The small molecule below binds the protein below.
Small molecule (SMILES): CC(=O)N[C@@H]1[C@@H](O)[C@H](O)[C@@H](CO)O[C@H]1O

Binding-site contacts:
Ligand atom C6 contacts residue ASN211 of chain 1.A at 4.3 Å.
Ligand atom C7 contacts residue ASN211 of chain 1.A at 3.5 Å.
Ligand atom O7 contacts residue ASP200 of chain 1.A at 4.2 Å.
Ligand atom C1 contacts residue ASN211 of chain 1.A at 1.4 Å.
Ligand atom C8 contacts residue LYS201 of chain 1.A at 4.1 Å.
Ligand atom O7 contacts residue ASN211 of chain 1.A at 3.8 Å.
Ligand atom N2 contacts residue ASN211 of chain 1.A at 2.9 Å (h-bond).
Ligand atom C7 contacts residue LYS201 of chain 1.A at 4.1 Å.
Ligand atom O5 contacts residue ASN211 of chain 1.A at 2.4 Å (h-bond).
Ligand atom C8 contacts residue ASP200 of chain 1.A at 3.1 Å.
Ligand atom C7 contacts residue ASP200 of chain 1.A at 4.1 Å.
Ligand atom O7 contacts residue LYS199 of chain 1.A at 4.2 Å.
Ligand atom C3 contacts residue ASN211 of chain 1.A at 3.8 Å.
Ligand atom C4 contacts residue ASN211 of chain 1.A at 4.2 Å.
Ligand atom O7 contacts residue LYS201 of chain 1.A at 3.4 Å (salt-bridge).
Ligand atom O6 contacts residue ASN211 of chain 1.A at 3.5 Å (h-bond).
Ligand atom C2 contacts residue ASN211 of chain 1.A at 2.4 Å.
Ligand atom C5 contacts residue ASN211 of chain 1.A at 3.7 Å.

Sequence of chain 1.A:
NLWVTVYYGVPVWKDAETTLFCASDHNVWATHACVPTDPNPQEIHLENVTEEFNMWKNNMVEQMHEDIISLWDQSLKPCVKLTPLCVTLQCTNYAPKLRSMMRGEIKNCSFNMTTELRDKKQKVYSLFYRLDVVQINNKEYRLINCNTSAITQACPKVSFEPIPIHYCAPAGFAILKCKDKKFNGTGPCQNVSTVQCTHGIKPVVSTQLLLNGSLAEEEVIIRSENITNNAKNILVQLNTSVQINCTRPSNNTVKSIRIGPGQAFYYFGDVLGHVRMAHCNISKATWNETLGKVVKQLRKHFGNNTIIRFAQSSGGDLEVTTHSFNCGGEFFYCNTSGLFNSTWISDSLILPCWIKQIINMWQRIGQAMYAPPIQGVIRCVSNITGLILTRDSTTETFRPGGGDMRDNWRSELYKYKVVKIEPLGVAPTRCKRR